Sequence of chain 1.G:
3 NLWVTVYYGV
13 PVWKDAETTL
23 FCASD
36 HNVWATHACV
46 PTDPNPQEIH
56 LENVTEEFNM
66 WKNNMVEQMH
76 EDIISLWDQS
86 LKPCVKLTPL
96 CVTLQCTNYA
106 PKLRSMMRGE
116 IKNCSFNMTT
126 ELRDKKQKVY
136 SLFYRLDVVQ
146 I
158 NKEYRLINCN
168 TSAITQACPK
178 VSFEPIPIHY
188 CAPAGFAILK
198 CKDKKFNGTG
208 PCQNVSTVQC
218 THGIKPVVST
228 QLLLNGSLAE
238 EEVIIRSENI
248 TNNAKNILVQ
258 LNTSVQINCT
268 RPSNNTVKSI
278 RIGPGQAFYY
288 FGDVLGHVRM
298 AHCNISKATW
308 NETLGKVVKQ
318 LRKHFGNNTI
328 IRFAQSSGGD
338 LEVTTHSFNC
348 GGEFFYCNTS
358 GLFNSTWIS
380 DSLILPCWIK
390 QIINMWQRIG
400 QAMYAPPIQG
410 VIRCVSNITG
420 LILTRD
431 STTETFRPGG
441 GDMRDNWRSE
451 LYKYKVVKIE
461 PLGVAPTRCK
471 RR

Binding-site contacts:
Ligand atom C5 contacts residue ASN211 of chain 1.G at 3.7 Å.
Ligand atom O5 contacts residue LYS199 of chain 1.G at 4.0 Å.
Ligand atom C8 contacts residue ASN211 of chain 1.G at 3.8 Å.
Ligand atom C7 contacts residue ASN211 of chain 1.G at 3.4 Å.
Ligand atom O7 contacts residue ASN211 of chain 1.G at 3.5 Å (h-bond).
Ligand atom O5 contacts residue ASN211 of chain 1.G at 2.4 Å (h-bond).
Ligand atom C2 contacts residue ASN211 of chain 1.G at 2.5 Å.
Ligand atom C1 contacts residue ASN211 of chain 1.G at 1.4 Å.
Ligand atom C4 contacts residue ASN211 of chain 1.G at 4.2 Å.
Ligand atom C3 contacts residue ASN211 of chain 1.G at 3.8 Å.
Ligand atom C5 contacts residue LYS199 of chain 1.G at 4.5 Å.
Ligand atom N2 contacts residue ASN211 of chain 1.G at 2.9 Å (h-bond).
Ligand atom C1 contacts residue HIS55 of chain 1.G at 4.3 Å.
Ligand atom C6 contacts residue LYS199 of chain 1.G at 4.3 Å.

The small molecule below binds the protein below.
Small molecule (SMILES): CC(=O)N[C@@H]1[C@@H](O)[C@H](O)[C@@H](CO)O[C@H]1O